Sequence of chain 2.A:
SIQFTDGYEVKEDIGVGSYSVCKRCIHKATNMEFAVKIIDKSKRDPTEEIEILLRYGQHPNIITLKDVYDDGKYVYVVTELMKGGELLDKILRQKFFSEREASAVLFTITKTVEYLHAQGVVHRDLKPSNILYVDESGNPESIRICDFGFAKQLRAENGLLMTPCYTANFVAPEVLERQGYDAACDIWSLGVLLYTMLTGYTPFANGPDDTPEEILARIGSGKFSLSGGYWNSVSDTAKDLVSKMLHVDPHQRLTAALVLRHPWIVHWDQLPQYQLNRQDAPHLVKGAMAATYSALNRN

Binding-site contacts:
Ligand atom N01 contacts residue THR95 of chain 2.A at 3.0 Å (h-bond).
Ligand atom O09 contacts residue ILE30 of chain 2.A at 3.0 Å (h-bond).
Ligand atom C12 contacts residue CYS38 of chain 2.A at 3.1 Å (hydrophobic).
Ligand atom C02 contacts residue GLU96 of chain 2.A at 4.0 Å.
Ligand atom C03 contacts residue ALA51 of chain 2.A at 3.8 Å (hydrophobic).
Ligand atom O16 contacts residue CYS38 of chain 2.A at 3.9 Å.
Ligand atom C11 contacts residue CYS38 of chain 2.A at 2.3 Å (hydrophobic).
Ligand atom C07 contacts residue ILE30 of chain 2.A at 4.0 Å (hydrophobic).
Ligand atom N01 contacts residue GLU96 of chain 2.A at 2.9 Å (salt-bridge).
Ligand atom N29 contacts residue LEU97 of chain 2.A at 3.7 Å.
Ligand atom C24 contacts residue THR95 of chain 2.A at 3.6 Å.
Ligand atom C24 contacts residue LEU69 of chain 2.A at 4.0 Å (hydrophobic).
Ligand atom C02 contacts residue ALA51 of chain 2.A at 3.3 Å (hydrophobic).
Ligand atom C15 contacts residue SER36 of chain 2.A at 3.5 Å.
Ligand atom C28 contacts residue LEU97 of chain 2.A at 3.8 Å (hydrophobic).
Ligand atom C21 contacts residue ALA51 of chain 2.A at 3.7 Å (hydrophobic).
Ligand atom N29 contacts residue MET98 of chain 2.A at 2.9 Å (h-bond).
Ligand atom C25 contacts residue CYS162 of chain 2.A at 3.2 Å (hydrophobic).
Ligand atom C22 contacts residue LYS53 of chain 2.A at 3.6 Å.
Ligand atom C21 contacts residue THR95 of chain 2.A at 3.8 Å.
Ligand atom C15 contacts residue CYS38 of chain 2.A at 3.8 Å (hydrophobic).
Ligand atom C22 contacts residue THR95 of chain 2.A at 3.6 Å.
Ligand atom C25 contacts residue ILE79 of chain 2.A at 3.7 Å (hydrophobic).
Ligand atom N01 contacts residue ALA51 of chain 2.A at 3.0 Å.
Ligand atom C19 contacts residue CYS38 of chain 2.A at 3.9 Å (hydrophobic).
Ligand atom C22 contacts residue VAL93 of chain 2.A at 3.7 Å (hydrophobic).
Ligand atom O16 contacts residue ASP163 of chain 2.A at 3.4 Å (salt-bridge).
Ligand atom N18 contacts residue ASP163 of chain 2.A at 3.7 Å.
Ligand atom C23 contacts residue THR95 of chain 2.A at 3.8 Å.
Ligand atom C24 contacts residue VAL93 of chain 2.A at 3.2 Å (hydrophobic).
Ligand atom O14 contacts residue CYS38 of chain 2.A at 3.0 Å (h-bond).
Ligand atom C26 contacts residue CYS162 of chain 2.A at 3.4 Å (hydrophobic).
Ligand atom N29 contacts residue ALA51 of chain 2.A at 3.8 Å.
Ligand atom C02 contacts residue MET98 of chain 2.A at 4.0 Å (hydrophobic).
Ligand atom C06 contacts residue ILE30 of chain 2.A at 3.3 Å (hydrophobic).
Ligand atom O16 contacts residue LYS53 of chain 2.A at 3.3 Å (salt-bridge).
Ligand atom C08 contacts residue ILE30 of chain 2.A at 3.6 Å (hydrophobic).
Ligand atom C13 contacts residue CYS38 of chain 2.A at 3.1 Å (hydrophobic).
Ligand atom C10 contacts residue CYS38 of chain 2.A at 3.1 Å (hydrophobic).
Ligand atom C28 contacts residue MET98 of chain 2.A at 3.5 Å (hydrophobic).

This small molecule binds to this protein.
Small molecule (SMILES): COC(=O)[C@H](C#N)Cc1c(-c2ccc(C)cc2)c2c(N)ncnc2n1/C=C/CO